The small molecule below binds the protein below.
Small molecule (SMILES): Nc1ncnc2c([C@@H]3O[C@H](COP(=O)(O)O)[C@@H](O)[C@H]3O)n[nH]c12

Sequence of chain 1.A:
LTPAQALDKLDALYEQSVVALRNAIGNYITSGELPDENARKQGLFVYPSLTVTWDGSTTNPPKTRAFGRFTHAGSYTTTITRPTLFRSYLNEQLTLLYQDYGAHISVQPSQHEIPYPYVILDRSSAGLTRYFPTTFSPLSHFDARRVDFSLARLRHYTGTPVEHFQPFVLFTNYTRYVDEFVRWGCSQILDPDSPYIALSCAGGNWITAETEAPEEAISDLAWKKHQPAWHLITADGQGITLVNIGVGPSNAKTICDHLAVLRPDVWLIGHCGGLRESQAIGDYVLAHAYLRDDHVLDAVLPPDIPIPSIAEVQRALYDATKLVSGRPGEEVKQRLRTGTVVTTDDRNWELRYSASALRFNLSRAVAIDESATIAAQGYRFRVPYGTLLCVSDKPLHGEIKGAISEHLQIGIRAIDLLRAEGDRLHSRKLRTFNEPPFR

Binding-site contacts:
Ligand atom C2 contacts residue TRP383 of chain 1.A at 3.6 Å (hydrophobic).
Ligand atom C2' contacts residue MSE404 of chain 1.A at 3.6 Å.
Ligand atom C5 contacts residue ILE402 of chain 1.A at 3.8 Å (hydrophobic).
Ligand atom C2' contacts residue ASN205 of chain 1.A at 3.7 Å.
Ligand atom N7 contacts residue ASP428 of chain 1.A at 2.9 Å (salt-bridge).
Ligand atom C5' contacts residue ARG381 of chain 1.A at 3.7 Å.
Ligand atom C2 contacts residue ARG381 of chain 1.A at 3.8 Å.
Ligand atom N6 contacts residue GLU384 of chain 1.A at 3.8 Å.
Ligand atom N8 contacts residue CYS306 of chain 1.A at 3.8 Å.
Ligand atom N6 contacts residue ARG381 of chain 1.A at 3.8 Å.
Ligand atom N3 contacts residue ARG381 of chain 1.A at 3.8 Å.
Ligand atom C4 contacts residue ILE402 of chain 1.A at 3.8 Å (hydrophobic).
Ligand atom O2' contacts residue ASN205 of chain 1.A at 3.0 Å (h-bond).
Ligand atom O2' contacts residue ASP403 of chain 1.A at 3.5 Å.
Ligand atom O2' contacts residue GLU405 of chain 1.A at 2.7 Å (salt-bridge).
Ligand atom N7 contacts residue CYS306 of chain 1.A at 3.7 Å.
Ligand atom N1 contacts residue TRP383 of chain 1.A at 2.9 Å (h-bond).
Ligand atom C2' contacts residue GLU405 of chain 1.A at 3.7 Å.
Ligand atom C6 contacts residue TRP383 of chain 1.A at 3.9 Å (hydrophobic).
Ligand atom C3' contacts residue ASN205 of chain 1.A at 3.9 Å.
Ligand atom N7 contacts residue GLY307 of chain 1.A at 3.5 Å (h-bond).
Ligand atom C5 contacts residue GLY307 of chain 1.A at 3.9 Å.
Ligand atom O3P contacts residue LYS436 of chain 1.A at 3.0 Å (salt-bridge).
Ligand atom C3' contacts residue GLU405 of chain 1.A at 3.7 Å.
Ligand atom C6 contacts residue ARG381 of chain 1.A at 3.5 Å.
Ligand atom N1 contacts residue ARG381 of chain 1.A at 3.3 Å (salt-bridge).
Ligand atom N3 contacts residue MSE404 of chain 1.A at 3.6 Å.
Ligand atom N6 contacts residue PRO430 of chain 1.A at 3.3 Å.
Ligand atom N8 contacts residue ASP428 of chain 1.A at 3.7 Å.
Ligand atom N6 contacts residue ASP428 of chain 1.A at 3.1 Å (salt-bridge).
Ligand atom O2' contacts residue HIS305 of chain 1.A at 3.9 Å.
Ligand atom O3P contacts residue ARG381 of chain 1.A at 3.1 Å (salt-bridge).
Ligand atom O3' contacts residue VAL280 of chain 1.A at 3.8 Å.
Ligand atom O3' contacts residue ASN205 of chain 1.A at 3.1 Å (h-bond).
Ligand atom O2P contacts residue HIS188 of chain 1.B at 2.8 Å (h-bond).
Ligand atom O3' contacts residue GLU405 of chain 1.A at 2.9 Å (salt-bridge).
Ligand atom O2' contacts residue MSE404 of chain 1.A at 3.0 Å (h-bond).
Ligand atom O1P contacts residue ARG381 of chain 1.A at 3.0 Å (salt-bridge).
Ligand atom P contacts residue ARG381 of chain 1.A at 3.6 Å.
Ligand atom O1P contacts residue TYR189 of chain 1.B at 2.7 Å (h-bond).

Sequence of chain 1.B:
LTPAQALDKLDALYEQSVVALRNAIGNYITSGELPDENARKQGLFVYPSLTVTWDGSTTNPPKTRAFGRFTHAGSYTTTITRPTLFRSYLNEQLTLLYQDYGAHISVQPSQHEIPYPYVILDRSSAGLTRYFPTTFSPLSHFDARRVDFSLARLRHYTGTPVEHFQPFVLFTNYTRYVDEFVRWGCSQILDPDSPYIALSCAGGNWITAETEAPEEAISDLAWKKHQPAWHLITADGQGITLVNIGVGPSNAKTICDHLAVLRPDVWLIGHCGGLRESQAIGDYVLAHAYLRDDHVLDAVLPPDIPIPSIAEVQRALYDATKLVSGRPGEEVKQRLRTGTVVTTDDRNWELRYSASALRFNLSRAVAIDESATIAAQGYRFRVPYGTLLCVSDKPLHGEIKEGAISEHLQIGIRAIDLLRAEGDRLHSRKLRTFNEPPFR